Binding-site contacts:
Ligand atom C7 contacts residue HIS57 of chain 1.D at 4.3 Å.
Ligand atom C3 contacts residue ASN35 of chain 1.C at 3.7 Å.
Ligand atom N2 contacts residue ASN35 of chain 1.C at 2.8 Å (h-bond).
Ligand atom C8 contacts residue HIS57 of chain 1.D at 4.1 Å.
Ligand atom N2 contacts residue HIS57 of chain 1.D at 3.6 Å.
Ligand atom O5 contacts residue ASN35 of chain 1.C at 2.4 Å (h-bond).
Ligand atom C4 contacts residue ASN35 of chain 1.C at 4.2 Å.
Ligand atom C1 contacts residue HIS57 of chain 1.D at 4.2 Å.
Ligand atom O7 contacts residue ASN35 of chain 1.C at 3.9 Å.
Ligand atom C1 contacts residue ASN35 of chain 1.C at 1.4 Å.
Ligand atom C7 contacts residue ASN35 of chain 1.C at 3.5 Å.
Ligand atom C2 contacts residue ASN35 of chain 1.C at 2.4 Å.
Ligand atom C5 contacts residue ASN35 of chain 1.C at 3.7 Å.

Sequence of chain 1.C:
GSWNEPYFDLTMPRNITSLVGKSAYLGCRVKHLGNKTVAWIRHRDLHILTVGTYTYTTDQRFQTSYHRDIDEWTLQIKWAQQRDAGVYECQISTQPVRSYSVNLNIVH

A protein and the small-molecule ligand that binds it are described below.
Small molecule (SMILES): CC(=O)N[C@@H]1[C@@H](O)[C@H](O)[C@@H](CO)O[C@H]1O

Sequence of chain 1.D:
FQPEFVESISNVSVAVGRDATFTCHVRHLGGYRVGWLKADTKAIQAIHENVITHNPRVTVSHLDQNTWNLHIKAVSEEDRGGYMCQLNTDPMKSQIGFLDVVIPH